This small molecule binds to this protein.
Small molecule (SMILES): CCCCCCCCCCCC[N+](C)(C)CCCS(=O)(=O)O

Sequence of chain 43.A:
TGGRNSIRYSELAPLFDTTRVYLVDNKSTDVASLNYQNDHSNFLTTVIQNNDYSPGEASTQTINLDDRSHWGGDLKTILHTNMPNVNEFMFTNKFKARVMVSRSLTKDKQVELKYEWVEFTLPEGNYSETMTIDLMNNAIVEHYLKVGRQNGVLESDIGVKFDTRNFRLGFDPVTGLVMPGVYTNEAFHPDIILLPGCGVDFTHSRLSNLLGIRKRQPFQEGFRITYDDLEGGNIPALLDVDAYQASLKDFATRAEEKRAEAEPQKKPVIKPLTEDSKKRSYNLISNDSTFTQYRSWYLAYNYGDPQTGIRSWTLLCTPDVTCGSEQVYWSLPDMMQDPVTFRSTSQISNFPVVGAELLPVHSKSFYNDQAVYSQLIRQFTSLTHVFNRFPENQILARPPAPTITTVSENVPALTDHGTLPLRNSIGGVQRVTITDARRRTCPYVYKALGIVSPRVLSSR

Binding-site contacts:
Ligand atom S1 contacts residue TRP374 of chain 43.A at 4.4 Å.
Ligand atom C1 contacts residue TRP374 of chain 43.A at 3.3 Å (hydrophobic).
Ligand atom O1S contacts residue ARG224 of chain 43.A at 2.9 Å (salt-bridge).
Ligand atom O1S contacts residue LYS215 of chain 43.A at 3.9 Å.
Ligand atom C1 contacts residue ARG224 of chain 43.A at 4.1 Å.
Ligand atom C3 contacts residue TRP374 of chain 43.A at 4.0 Å (hydrophobic).
Ligand atom S1 contacts residue GLY222 of chain 43.A at 3.8 Å.
Ligand atom N1 contacts residue TRP374 of chain 43.A at 3.5 Å.
Ligand atom C3 contacts residue ASP229 of chain 43.A at 4.4 Å.
Ligand atom S1 contacts residue LYS215 of chain 43.A at 4.1 Å.
Ligand atom S1 contacts residue ARG224 of chain 43.A at 4.0 Å.
Ligand atom C2 contacts residue TRP374 of chain 43.A at 4.0 Å (hydrophobic).
Ligand atom O2S contacts residue GLY222 of chain 43.A at 3.4 Å (h-bond).
Ligand atom O1S contacts residue PHE223 of chain 43.A at 3.2 Å.
Ligand atom O3S contacts residue ARG224 of chain 43.A at 3.8 Å.
Ligand atom O1S contacts residue GLY222 of chain 43.A at 3.0 Å (h-bond).
Ligand atom O2S contacts residue LYS215 of chain 43.A at 3.1 Å (salt-bridge).
Ligand atom O1S contacts residue TRP374 of chain 43.A at 4.0 Å.
Ligand atom C2 contacts residue ARG224 of chain 43.A at 4.0 Å.